Binding-site contacts:
Ligand atom O2 contacts residue ARG184 of chain 37.A at 3.7 Å.
Ligand atom C6 contacts residue ARG170 of chain 34.A at 1.9 Å.
Ligand atom C5' contacts residue ARG184 of chain 37.A at 3.4 Å.
Ligand atom OP1 contacts residue ARG184 of chain 37.A at 2.5 Å (salt-bridge).
Ligand atom N4 contacts residue LYS186 of chain 37.A at 3.9 Å.
Ligand atom N7 contacts residue ARG170 of chain 34.A at 3.8 Å.
Ligand atom C6 contacts residue DC1 of chain 32.C at 3.5 Å.
Ligand atom C2 contacts residue ARG170 of chain 34.A at 3.9 Å.
Ligand atom C5' contacts residue ARG251 of chain 37.A at 3.8 Å.
Ligand atom C2 contacts residue ILE172 of chain 34.A at 3.8 Å (hydrophobic).
Ligand atom C4 contacts residue ILE172 of chain 34.A at 3.5 Å (hydrophobic).
Ligand atom N4 contacts residue ILE172 of chain 34.A at 3.7 Å.
Ligand atom N4 contacts residue ASN380 of chain 32.A at 3.1 Å (h-bond).
Ligand atom C5 contacts residue ARG170 of chain 34.A at 3.1 Å.
Ligand atom N3 contacts residue LYS186 of chain 37.A at 3.5 Å.
Ligand atom O4' contacts residue ASP535 of chain 37.A at 3.7 Å.
Ligand atom C4' contacts residue ARG251 of chain 37.A at 3.8 Å.
Ligand atom N1 contacts residue ARG170 of chain 34.A at 2.5 Å (salt-bridge).
Ligand atom N2 contacts residue DC1 of chain 32.C at 2.8 Å (h-bond).
Ligand atom N2 contacts residue ILE172 of chain 34.A at 3.6 Å.
Ligand atom C6 contacts residue LYS186 of chain 37.A at 3.7 Å.
Ligand atom N4 contacts residue LEU169 of chain 34.A at 3.9 Å.
Ligand atom N3 contacts residue ILE172 of chain 34.A at 3.5 Å.
Ligand atom O6 contacts residue ARG170 of chain 34.A at 0.9 Å (salt-bridge).
Ligand atom O3' contacts residue ARG184 of chain 37.A at 3.1 Å (salt-bridge).
Ligand atom N4 contacts residue LYS379 of chain 32.A at 3.0 Å (salt-bridge).
Ligand atom O2 contacts residue LYS185 of chain 37.A at 3.7 Å.
Ligand atom O6 contacts residue DC1 of chain 32.C at 2.9 Å (h-bond).
Ligand atom P contacts residue ARG184 of chain 37.A at 2.8 Å.
Ligand atom C4 contacts residue LYS186 of chain 37.A at 3.6 Å.
Ligand atom OP1 contacts residue ARG251 of chain 37.A at 3.4 Å (salt-bridge).
Ligand atom N1 contacts residue PRO171 of chain 34.A at 3.8 Å.
Ligand atom C2 contacts residue PRO171 of chain 34.A at 3.6 Å (hydrophobic).
Ligand atom C4' contacts residue ARG184 of chain 37.A at 3.4 Å.
Ligand atom C4 contacts residue LYS379 of chain 32.A at 3.9 Å.
Ligand atom N1 contacts residue DC1 of chain 32.C at 2.9 Å (h-bond).
Ligand atom O5' contacts residue ARG184 of chain 37.A at 2.3 Å (salt-bridge).
Ligand atom N2 contacts residue PRO171 of chain 34.A at 2.9 Å (h-bond).
Ligand atom C2 contacts residue DC1 of chain 32.C at 3.5 Å.
Ligand atom C5 contacts residue LYS186 of chain 37.A at 3.6 Å.

A protein and the small-molecule ligand that binds it are described below.
Small molecule (SMILES): Nc1ccn([C@H]2C[C@H](O[P](=O)(O)OC[C@H]3O[C@@H](n4cnc5c(=O)nc(N)[nH]c54)C[C@@H]3O)[C@@H](COP(=O)=O)O2)c(=O)n1

Sequence of chain 32.A:
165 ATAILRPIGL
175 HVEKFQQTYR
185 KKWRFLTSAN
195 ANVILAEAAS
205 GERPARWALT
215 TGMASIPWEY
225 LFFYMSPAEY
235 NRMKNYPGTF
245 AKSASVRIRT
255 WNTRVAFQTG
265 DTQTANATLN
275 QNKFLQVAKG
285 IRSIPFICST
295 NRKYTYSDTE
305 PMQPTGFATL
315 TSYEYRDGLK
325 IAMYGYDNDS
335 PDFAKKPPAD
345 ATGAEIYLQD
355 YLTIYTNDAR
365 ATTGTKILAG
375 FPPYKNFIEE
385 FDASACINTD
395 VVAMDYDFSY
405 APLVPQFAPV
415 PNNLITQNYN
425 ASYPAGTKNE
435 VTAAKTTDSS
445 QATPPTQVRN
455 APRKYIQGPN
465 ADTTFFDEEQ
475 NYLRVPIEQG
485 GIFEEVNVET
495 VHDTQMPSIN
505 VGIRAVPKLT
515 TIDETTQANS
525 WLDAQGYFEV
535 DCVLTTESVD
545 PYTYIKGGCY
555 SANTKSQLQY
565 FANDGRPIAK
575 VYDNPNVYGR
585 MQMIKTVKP

Sequence of chain 37.A:
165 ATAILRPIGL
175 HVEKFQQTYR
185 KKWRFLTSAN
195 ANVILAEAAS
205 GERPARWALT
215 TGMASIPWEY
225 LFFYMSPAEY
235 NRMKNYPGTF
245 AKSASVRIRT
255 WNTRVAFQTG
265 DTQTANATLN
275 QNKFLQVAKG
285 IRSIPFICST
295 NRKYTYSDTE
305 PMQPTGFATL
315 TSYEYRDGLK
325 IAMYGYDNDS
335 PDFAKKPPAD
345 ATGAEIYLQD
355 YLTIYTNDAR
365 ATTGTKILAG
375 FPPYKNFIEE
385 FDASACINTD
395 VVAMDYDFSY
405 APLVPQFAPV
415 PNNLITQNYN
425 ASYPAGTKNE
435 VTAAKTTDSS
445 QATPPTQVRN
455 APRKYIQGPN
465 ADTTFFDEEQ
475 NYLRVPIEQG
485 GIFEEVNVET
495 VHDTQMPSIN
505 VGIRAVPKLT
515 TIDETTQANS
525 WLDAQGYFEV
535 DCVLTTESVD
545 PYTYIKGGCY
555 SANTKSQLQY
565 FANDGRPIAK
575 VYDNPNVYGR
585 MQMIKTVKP

Sequence of chain 34.A:
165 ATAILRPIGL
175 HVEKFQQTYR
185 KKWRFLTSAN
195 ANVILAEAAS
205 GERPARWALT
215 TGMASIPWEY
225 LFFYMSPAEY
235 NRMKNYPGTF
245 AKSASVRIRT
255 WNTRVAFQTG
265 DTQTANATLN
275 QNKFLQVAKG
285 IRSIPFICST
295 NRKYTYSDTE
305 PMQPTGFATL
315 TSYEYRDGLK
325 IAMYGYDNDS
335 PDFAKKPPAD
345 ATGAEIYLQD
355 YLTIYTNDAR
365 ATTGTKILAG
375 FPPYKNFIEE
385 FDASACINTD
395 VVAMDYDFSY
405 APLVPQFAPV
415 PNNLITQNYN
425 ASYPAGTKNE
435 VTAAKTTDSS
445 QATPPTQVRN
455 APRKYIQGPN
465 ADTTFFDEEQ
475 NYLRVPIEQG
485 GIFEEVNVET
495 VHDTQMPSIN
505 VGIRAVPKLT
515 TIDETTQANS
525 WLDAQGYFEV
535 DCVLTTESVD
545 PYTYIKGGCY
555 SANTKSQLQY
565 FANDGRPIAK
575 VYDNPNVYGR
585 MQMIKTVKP